Sequence of chain 3.A:
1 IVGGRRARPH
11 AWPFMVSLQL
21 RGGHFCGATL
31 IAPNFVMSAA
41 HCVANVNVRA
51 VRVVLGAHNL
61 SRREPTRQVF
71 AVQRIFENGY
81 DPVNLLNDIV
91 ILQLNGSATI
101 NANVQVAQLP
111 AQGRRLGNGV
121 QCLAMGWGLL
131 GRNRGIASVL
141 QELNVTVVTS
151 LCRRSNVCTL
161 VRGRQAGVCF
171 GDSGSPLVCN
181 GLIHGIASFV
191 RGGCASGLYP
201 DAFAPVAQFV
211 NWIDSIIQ

Binding-site contacts:
Ligand atom O5 contacts residue ARG52 of chain 3.A at 3.2 Å (salt-bridge).
Ligand atom C7 contacts residue VAL69 of chain 3.A at 4.4 Å (hydrophobic).
Ligand atom O6 contacts residue ALA71 of chain 3.A at 4.5 Å.
Ligand atom C6 contacts residue VAL69 of chain 3.A at 4.0 Å (hydrophobic).
Ligand atom C2 contacts residue ASN95 of chain 3.A at 2.5 Å.
Ligand atom C5 contacts residue VAL69 of chain 3.A at 3.7 Å (hydrophobic).
Ligand atom C6 contacts residue ARG52 of chain 3.A at 3.7 Å.
Ligand atom C5 contacts residue ALA71 of chain 3.A at 4.2 Å (hydrophobic).
Ligand atom O5 contacts residue ALA71 of chain 3.A at 3.6 Å (h-bond).
Ligand atom C6 contacts residue VAL51 of chain 3.A at 3.4 Å (hydrophobic).
Ligand atom C6 contacts residue ALA71 of chain 3.A at 4.2 Å (hydrophobic).
Ligand atom N2 contacts residue ASN95 of chain 3.A at 2.9 Å (h-bond).
Ligand atom C1 contacts residue ASN95 of chain 3.A at 1.5 Å.
Ligand atom C8 contacts residue ARG52 of chain 3.A at 4.4 Å.
Ligand atom C3 contacts residue ARG52 of chain 3.A at 4.5 Å.
Ligand atom O7 contacts residue ASN95 of chain 3.A at 3.5 Å (h-bond).
Ligand atom C5 contacts residue ASN95 of chain 3.A at 3.7 Å.
Ligand atom O5 contacts residue PHE70 of chain 3.A at 4.2 Å.
Ligand atom C5 contacts residue ALA71 of chain 3.A at 3.9 Å (hydrophobic).
Ligand atom O4 contacts residue VAL69 of chain 3.A at 4.4 Å.
Ligand atom C6 contacts residue ALA50 of chain 3.A at 4.4 Å (hydrophobic).
Ligand atom O5 contacts residue ALA71 of chain 3.A at 4.4 Å.
Ligand atom C6 contacts residue ALA71 of chain 3.A at 4.1 Å (hydrophobic).
Ligand atom C7 contacts residue ASN95 of chain 3.A at 3.4 Å.
Ligand atom C6 contacts residue ARG49 of chain 3.A at 3.4 Å.
Ligand atom C2 contacts residue ARG52 of chain 3.A at 3.7 Å.
Ligand atom O4 contacts residue ARG52 of chain 3.A at 3.2 Å (salt-bridge).
Ligand atom C4 contacts residue ARG52 of chain 3.A at 4.2 Å.
Ligand atom C8 contacts residue ASN95 of chain 3.A at 3.5 Å.
Ligand atom C8 contacts residue VAL69 of chain 3.A at 3.8 Å (hydrophobic).
Ligand atom C4 contacts residue ASN95 of chain 3.A at 4.3 Å.
Ligand atom C1 contacts residue ALA71 of chain 3.A at 4.1 Å (hydrophobic).
Ligand atom O7 contacts residue VAL69 of chain 3.A at 3.9 Å.
Ligand atom C3 contacts residue ASN95 of chain 3.A at 3.9 Å.
Ligand atom C5 contacts residue PHE70 of chain 3.A at 4.3 Å (hydrophobic).
Ligand atom C5 contacts residue ARG52 of chain 3.A at 4.0 Å.
Ligand atom C6 contacts residue PHE70 of chain 3.A at 4.3 Å (hydrophobic).
Ligand atom C1 contacts residue ARG52 of chain 3.A at 3.8 Å.
Ligand atom O5 contacts residue ASN95 of chain 3.A at 2.4 Å (h-bond).
Ligand atom C5 contacts residue ARG49 of chain 3.A at 4.5 Å.

A protein and the small-molecule ligand that binds it are described below.
Small molecule (SMILES): CC(=O)N[C@H]1[C@H](O[C@H]2[C@H](O)[C@@H](NC(C)=O)CO[C@@H]2CO[C@@H]2O[C@@H](C)[C@@H](O)[C@@H](O)[C@@H]2O)O[C@H](CO)[C@@H](O)[C@@H]1O